Binding-site contacts:
Ligand atom C1 contacts residue ASN137 of chain 1.H at 4.2 Å.
Ligand atom C6 contacts residue ASN137 of chain 1.H at 4.2 Å.
Ligand atom O5 contacts residue ASN137 of chain 1.H at 4.0 Å.
Ligand atom C5 contacts residue ASN17 of chain 1.H at 3.7 Å.
Ligand atom C8 contacts residue CYS15 of chain 1.H at 3.3 Å (hydrophobic).
Ligand atom C8 contacts residue ASN17 of chain 1.H at 4.2 Å.
Ligand atom C7 contacts residue ASN17 of chain 1.H at 3.3 Å.
Ligand atom C4 contacts residue ASN17 of chain 1.H at 4.3 Å.
Ligand atom C2 contacts residue ASN17 of chain 1.H at 2.6 Å.
Ligand atom O5 contacts residue ASN17 of chain 1.H at 2.4 Å (h-bond).
Ligand atom C5 contacts residue ASN137 of chain 1.H at 3.8 Å.
Ligand atom C1 contacts residue ASN17 of chain 1.H at 1.5 Å.
Ligand atom N2 contacts residue ASN17 of chain 1.H at 3.1 Å (h-bond).
Ligand atom O7 contacts residue ASN17 of chain 1.H at 3.4 Å (h-bond).
Ligand atom C3 contacts residue ASN17 of chain 1.H at 3.9 Å.

Sequence of chain 1.H:
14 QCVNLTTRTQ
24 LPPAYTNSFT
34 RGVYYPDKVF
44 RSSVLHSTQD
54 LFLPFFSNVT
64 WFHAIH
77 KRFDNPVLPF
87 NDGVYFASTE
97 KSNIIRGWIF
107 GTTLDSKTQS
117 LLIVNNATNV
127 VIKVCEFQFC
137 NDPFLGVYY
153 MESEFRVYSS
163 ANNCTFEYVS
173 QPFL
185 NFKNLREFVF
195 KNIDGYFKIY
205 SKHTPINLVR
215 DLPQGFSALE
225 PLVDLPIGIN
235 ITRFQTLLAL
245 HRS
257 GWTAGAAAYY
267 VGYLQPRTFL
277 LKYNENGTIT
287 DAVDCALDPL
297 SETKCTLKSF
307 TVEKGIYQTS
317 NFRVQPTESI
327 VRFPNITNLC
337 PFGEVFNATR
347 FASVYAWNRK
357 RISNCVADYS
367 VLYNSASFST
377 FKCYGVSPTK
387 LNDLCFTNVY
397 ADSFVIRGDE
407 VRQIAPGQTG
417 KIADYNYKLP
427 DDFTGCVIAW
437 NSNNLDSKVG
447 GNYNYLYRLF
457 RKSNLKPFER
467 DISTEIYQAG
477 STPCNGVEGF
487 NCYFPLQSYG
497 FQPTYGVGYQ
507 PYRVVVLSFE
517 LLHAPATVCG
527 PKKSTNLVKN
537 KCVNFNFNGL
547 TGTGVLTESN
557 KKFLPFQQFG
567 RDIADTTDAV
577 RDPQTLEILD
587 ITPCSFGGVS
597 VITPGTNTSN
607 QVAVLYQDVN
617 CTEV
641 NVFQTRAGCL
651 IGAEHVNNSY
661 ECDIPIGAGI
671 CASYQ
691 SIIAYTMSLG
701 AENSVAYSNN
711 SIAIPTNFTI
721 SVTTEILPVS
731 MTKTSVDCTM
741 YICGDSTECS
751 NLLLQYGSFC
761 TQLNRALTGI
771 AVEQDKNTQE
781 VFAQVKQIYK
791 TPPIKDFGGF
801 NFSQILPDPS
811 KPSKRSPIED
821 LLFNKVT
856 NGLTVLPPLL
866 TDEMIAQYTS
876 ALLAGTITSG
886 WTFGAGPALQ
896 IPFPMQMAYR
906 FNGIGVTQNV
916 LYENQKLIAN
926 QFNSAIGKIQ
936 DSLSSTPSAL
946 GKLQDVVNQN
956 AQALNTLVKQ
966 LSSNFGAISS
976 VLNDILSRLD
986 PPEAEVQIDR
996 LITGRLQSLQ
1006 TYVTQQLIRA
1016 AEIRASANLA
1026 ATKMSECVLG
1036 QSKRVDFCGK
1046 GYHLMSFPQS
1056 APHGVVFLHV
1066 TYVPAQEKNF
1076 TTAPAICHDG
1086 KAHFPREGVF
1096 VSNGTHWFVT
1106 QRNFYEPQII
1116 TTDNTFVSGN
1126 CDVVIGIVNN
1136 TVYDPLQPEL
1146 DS

The small molecule below binds the protein below.
Small molecule (SMILES): CC(=O)N[C@H]1[C@H](O[C@H]2[C@H](O)[C@@H](NC(C)=O)CO[C@@H]2CO)O[C@H](CO)[C@@H](O)[C@@H]1O